Binding-site contacts:
Ligand atom CA contacts residue NAP1 of chain 2.J at 4.1 Å.
Ligand atom CG contacts residue NAP1 of chain 2.J at 4.1 Å.
Ligand atom CD contacts residue NAP1 of chain 2.J at 4.4 Å.
Ligand atom N contacts residue NAP1 of chain 2.J at 2.8 Å.
Ligand atom OE2 contacts residue NAP1 of chain 2.J at 3.8 Å.
Ligand atom C contacts residue NAP1 of chain 2.J at 3.8 Å.
Ligand atom OXT contacts residue NAP1 of chain 2.J at 2.7 Å.

This protein binds this small molecule.
Small molecule (SMILES): N[C@@H](CCC(=O)O)C(=O)O